This small molecule binds to this protein.
Small molecule (SMILES): CC(C)(C)C#N

Binding-site contacts:
Ligand atom C3 contacts residue VAL55 of chain 1.B at 4.2 Å (hydrophobic).
Ligand atom C4 contacts residue CSD115 of chain 1.A at 4.5 Å.
Ligand atom C1 contacts residue VAL52 of chain 1.B at 4.2 Å (hydrophobic).
Ligand atom N contacts residue PHE72 of chain 1.B at 3.8 Å.
Ligand atom N contacts residue TRP118 of chain 1.A at 4.5 Å.
Ligand atom C contacts residue SER114 of chain 1.A at 4.1 Å.
Ligand atom C3 contacts residue MET40 of chain 1.B at 4.3 Å (hydrophobic).
Ligand atom C4 contacts residue TRP118 of chain 1.A at 4.1 Å (hydrophobic).
Ligand atom C1 contacts residue CSD115 of chain 1.A at 3.8 Å.
Ligand atom C4 contacts residue ARG56 of chain 1.B at 4.4 Å.
Ligand atom C2 contacts residue VAL52 of chain 1.B at 4.4 Å (hydrophobic).
Ligand atom C contacts residue TYR76 of chain 1.B at 4.4 Å (hydrophobic).
Ligand atom C contacts residue TRP118 of chain 1.A at 4.1 Å (hydrophobic).
Ligand atom N contacts residue TYR37 of chain 1.B at 3.4 Å (h-bond).
Ligand atom C1 contacts residue CSD113 of chain 1.A at 3.6 Å.
Ligand atom C4 contacts residue GLN91 of chain 1.A at 3.7 Å.
Ligand atom C contacts residue TYR37 of chain 1.B at 3.8 Å (hydrophobic).
Ligand atom N contacts residue SER114 of chain 1.A at 3.2 Å (h-bond).
Ligand atom C3 contacts residue TYR76 of chain 1.B at 4.0 Å (hydrophobic).
Ligand atom C3 contacts residue TYR37 of chain 1.B at 4.3 Å (hydrophobic).
Ligand atom C1 contacts residue ARG56 of chain 1.B at 3.7 Å.
Ligand atom C4 contacts residue VAL52 of chain 1.B at 4.0 Å (hydrophobic).
Ligand atom N contacts residue TYR76 of chain 1.B at 4.0 Å.

Sequence of chain 1.A:
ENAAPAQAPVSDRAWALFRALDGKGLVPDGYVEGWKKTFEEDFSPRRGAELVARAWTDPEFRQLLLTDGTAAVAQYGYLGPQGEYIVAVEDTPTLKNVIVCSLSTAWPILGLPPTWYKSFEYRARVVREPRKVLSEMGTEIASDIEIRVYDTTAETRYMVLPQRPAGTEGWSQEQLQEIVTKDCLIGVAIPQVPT

Sequence of chain 1.B:
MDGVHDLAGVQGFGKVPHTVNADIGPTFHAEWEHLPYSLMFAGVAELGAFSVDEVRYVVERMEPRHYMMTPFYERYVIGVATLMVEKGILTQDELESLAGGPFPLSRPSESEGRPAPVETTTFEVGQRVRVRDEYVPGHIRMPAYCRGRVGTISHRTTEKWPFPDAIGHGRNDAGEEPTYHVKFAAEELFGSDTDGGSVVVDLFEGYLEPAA